Sequence of chain 60.A:
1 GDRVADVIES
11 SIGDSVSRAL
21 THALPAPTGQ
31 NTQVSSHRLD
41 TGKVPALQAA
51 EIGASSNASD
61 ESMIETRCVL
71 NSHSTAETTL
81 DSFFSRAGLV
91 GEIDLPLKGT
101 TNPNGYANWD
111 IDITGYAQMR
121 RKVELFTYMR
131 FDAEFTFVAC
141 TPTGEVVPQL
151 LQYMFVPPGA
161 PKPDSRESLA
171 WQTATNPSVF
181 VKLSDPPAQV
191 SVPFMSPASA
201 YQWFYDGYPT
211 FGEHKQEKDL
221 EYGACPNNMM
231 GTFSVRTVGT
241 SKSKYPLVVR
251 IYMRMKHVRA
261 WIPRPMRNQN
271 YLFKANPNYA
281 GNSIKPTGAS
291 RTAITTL

This protein binds this small molecule.
Small molecule (SMILES): C[C@H](CCOc1ccc(I)cc1)CCN1CCN(c2ccncc2)C1=O

Binding-site contacts:
Ligand atom CAJ contacts residue PHE135 of chain 60.A at 3.8 Å (hydrophobic).
Ligand atom CAF contacts residue GLN202 of chain 60.A at 3.6 Å.
Ligand atom CAG contacts residue ASP112 of chain 60.A at 3.5 Å.
Ligand atom CAM contacts residue ILE111 of chain 60.A at 3.6 Å (hydrophobic).
Ligand atom CAT contacts residue TRP203 of chain 60.A at 3.4 Å (hydrophobic).
Ligand atom CAI contacts residue PHE155 of chain 60.A at 3.5 Å (hydrophobic).
Ligand atom CAF contacts residue TRP203 of chain 60.A at 3.6 Å (hydrophobic).
Ligand atom CAQ contacts residue TYR201 of chain 60.A at 3.7 Å (hydrophobic).
Ligand atom OAS contacts residue MET195 of chain 60.A at 3.1 Å.
Ligand atom CAX contacts residue ILE111 of chain 60.A at 3.9 Å (hydrophobic).
Ligand atom CAF contacts residue ASN228 of chain 60.A at 3.2 Å.
Ligand atom CAV contacts residue ILE111 of chain 60.A at 3.9 Å (hydrophobic).
Ligand atom CAG contacts residue TRP203 of chain 60.A at 3.9 Å (hydrophobic).
Ligand atom OAB contacts residue TRP203 of chain 60.A at 3.7 Å.
Ligand atom CAM contacts residue MET195 of chain 60.A at 4.0 Å (hydrophobic).
Ligand atom NAZ contacts residue TRP203 of chain 60.A at 3.2 Å.
Ligand atom CAL contacts residue PHE135 of chain 60.A at 3.7 Å (hydrophobic).
Ligand atom CAD contacts residue GLN202 of chain 60.A at 3.6 Å.
Ligand atom CAI contacts residue ILE24 of chain 60.C at 3.7 Å (hydrophobic).
Ligand atom CAW contacts residue TRP203 of chain 60.A at 3.4 Å (hydrophobic).
Ligand atom OAB contacts residue ASP112 of chain 60.A at 3.6 Å.
Ligand atom CAH contacts residue VAL192 of chain 60.A at 3.9 Å (hydrophobic).
Ligand atom CAV contacts residue MET195 of chain 60.A at 3.9 Å (hydrophobic).
Ligand atom CAK contacts residue PHE155 of chain 60.A at 3.5 Å (hydrophobic).
Ligand atom NAY contacts residue TRP203 of chain 60.A at 3.7 Å.
Ligand atom CAA contacts residue PHE135 of chain 60.A at 3.8 Å (hydrophobic).
Ligand atom CAQ contacts residue ASN228 of chain 60.A at 3.6 Å.
Ligand atom NAZ contacts residue ASN228 of chain 60.A at 3.9 Å.
Ligand atom OAS contacts residue VAL192 of chain 60.A at 3.9 Å.
Ligand atom CAD contacts residue ASN228 of chain 60.A at 3.5 Å.
Ligand atom CAE contacts residue ASP112 of chain 60.A at 3.6 Å.
Ligand atom OAB contacts residue ILE113 of chain 60.A at 3.3 Å (h-bond).
Ligand atom CAW contacts residue ASN228 of chain 60.A at 3.7 Å.
Ligand atom CAP contacts residue TYR201 of chain 60.A at 3.5 Å (hydrophobic).
Ligand atom CAL contacts residue ILE111 of chain 60.A at 3.5 Å (hydrophobic).
Ligand atom CAQ contacts residue TRP203 of chain 60.A at 3.4 Å (hydrophobic).
Ligand atom CAE contacts residue THR114 of chain 60.A at 3.5 Å.
Ligand atom CAK contacts residue MET195 of chain 60.A at 3.8 Å (hydrophobic).
Ligand atom CAV contacts residue VAL192 of chain 60.A at 3.9 Å (hydrophobic).
Ligand atom CAG contacts residue THR114 of chain 60.A at 3.9 Å.

Sequence of chain 60.C:
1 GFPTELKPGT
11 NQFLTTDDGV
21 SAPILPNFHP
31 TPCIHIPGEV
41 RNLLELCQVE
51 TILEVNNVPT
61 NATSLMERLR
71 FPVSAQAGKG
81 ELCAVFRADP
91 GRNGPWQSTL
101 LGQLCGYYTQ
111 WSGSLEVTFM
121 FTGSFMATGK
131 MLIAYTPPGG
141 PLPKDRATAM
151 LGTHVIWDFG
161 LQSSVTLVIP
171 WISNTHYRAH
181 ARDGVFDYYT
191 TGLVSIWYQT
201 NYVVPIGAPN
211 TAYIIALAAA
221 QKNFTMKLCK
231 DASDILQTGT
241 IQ